Binding-site contacts:
Ligand atom O12 contacts residue ASN402 of chain 1.A at 3.3 Å.
Ligand atom O12 contacts residue PHE403 of chain 1.A at 3.7 Å.
Ligand atom O13 contacts residue PHE360 of chain 1.A at 3.8 Å.
Ligand atom C24 contacts residue MET314 of chain 1.A at 3.4 Å (hydrophobic).
Ligand atom C9 contacts residue FE1 of chain 1.B at 3.8 Å.
Ligand atom C3 contacts residue GLY399 of chain 1.A at 3.5 Å.
Ligand atom C14 contacts residue PHE403 of chain 1.A at 3.6 Å (hydrophobic).
Ligand atom C18 contacts residue PHE403 of chain 1.A at 3.2 Å (hydrophobic).
Ligand atom C15 contacts residue FE1 of chain 1.B at 3.3 Å.
Ligand atom O19 contacts residue FE1 of chain 1.B at 2.2 Å.
Ligand atom C3 contacts residue PHE398 of chain 1.A at 3.4 Å (hydrophobic).
Ligand atom O19 contacts residue HIS205 of chain 1.A at 3.1 Å (h-bond).
Ligand atom C22 contacts residue PRO259 of chain 1.A at 3.4 Å (hydrophobic).
Ligand atom C18 contacts residue PHE398 of chain 1.A at 3.8 Å (hydrophobic).
Ligand atom C9 contacts residue PHE398 of chain 1.A at 3.4 Å (hydrophobic).
Ligand atom C3 contacts residue PHE403 of chain 1.A at 3.7 Å (hydrophobic).
Ligand atom C23 contacts residue SER246 of chain 1.A at 3.8 Å.
Ligand atom C4 contacts residue GLY399 of chain 1.A at 3.4 Å.
Ligand atom O10 contacts residue HIS287 of chain 1.A at 3.2 Å (h-bond).
Ligand atom C4 contacts residue PHE403 of chain 1.A at 3.7 Å (hydrophobic).
Ligand atom O12 contacts residue LEU347 of chain 1.A at 3.8 Å.
Ligand atom C23 contacts residue LYS400 of chain 1.A at 3.4 Å.
Ligand atom O30 contacts residue MET314 of chain 1.A at 3.6 Å.
Ligand atom C8 contacts residue FE1 of chain 1.B at 3.4 Å.
Ligand atom C21 contacts residue ASN261 of chain 1.A at 3.2 Å.
Ligand atom O10 contacts residue GLU373 of chain 1.A at 3.2 Å (salt-bridge).
Ligand atom N16 contacts residue PHE398 of chain 1.A at 3.6 Å.
Ligand atom C3 contacts residue PHE360 of chain 1.A at 3.6 Å (hydrophobic).
Ligand atom C6 contacts residue PHE360 of chain 1.A at 3.7 Å (hydrophobic).
Ligand atom C15 contacts residue PHE398 of chain 1.A at 3.6 Å (hydrophobic).
Ligand atom C1 contacts residue PHE360 of chain 1.A at 3.3 Å (hydrophobic).
Ligand atom C25 contacts residue PHE360 of chain 1.A at 3.5 Å (hydrophobic).
Ligand atom O19 contacts residue HIS287 of chain 1.A at 3.1 Å (h-bond).
Ligand atom C8 contacts residue PHE398 of chain 1.A at 3.2 Å (hydrophobic).
Ligand atom O10 contacts residue PHE360 of chain 1.A at 3.2 Å.
Ligand atom C7 contacts residue PHE360 of chain 1.A at 3.7 Å (hydrophobic).
Ligand atom C21 contacts residue PRO259 of chain 1.A at 3.8 Å (hydrophobic).
Ligand atom C22 contacts residue PHE398 of chain 1.A at 3.5 Å (hydrophobic).
Ligand atom O10 contacts residue FE1 of chain 1.B at 2.4 Å.
Ligand atom C2 contacts residue PHE360 of chain 1.A at 3.3 Å (hydrophobic).

Sequence of chain 1.A:
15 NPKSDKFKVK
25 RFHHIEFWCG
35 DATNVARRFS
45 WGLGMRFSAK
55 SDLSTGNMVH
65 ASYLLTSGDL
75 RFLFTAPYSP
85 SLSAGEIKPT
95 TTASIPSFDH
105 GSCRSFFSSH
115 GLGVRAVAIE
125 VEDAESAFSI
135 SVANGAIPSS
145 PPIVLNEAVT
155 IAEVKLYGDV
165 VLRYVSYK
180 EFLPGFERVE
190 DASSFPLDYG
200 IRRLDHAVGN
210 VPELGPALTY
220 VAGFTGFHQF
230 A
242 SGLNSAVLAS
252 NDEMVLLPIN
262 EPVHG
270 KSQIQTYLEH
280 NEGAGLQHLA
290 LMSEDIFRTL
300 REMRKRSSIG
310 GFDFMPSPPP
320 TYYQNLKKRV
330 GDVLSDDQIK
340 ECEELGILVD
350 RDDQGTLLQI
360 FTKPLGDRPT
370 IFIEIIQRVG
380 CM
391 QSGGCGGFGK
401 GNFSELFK

This small molecule binds to this protein.
Small molecule (SMILES): COc1ccc(-c2c(S(C)(=O)=O)ccc(C(=O)c3cnn(C(C)(C)C)c3O)c2C)cc1